Sequence of chain 1.D:
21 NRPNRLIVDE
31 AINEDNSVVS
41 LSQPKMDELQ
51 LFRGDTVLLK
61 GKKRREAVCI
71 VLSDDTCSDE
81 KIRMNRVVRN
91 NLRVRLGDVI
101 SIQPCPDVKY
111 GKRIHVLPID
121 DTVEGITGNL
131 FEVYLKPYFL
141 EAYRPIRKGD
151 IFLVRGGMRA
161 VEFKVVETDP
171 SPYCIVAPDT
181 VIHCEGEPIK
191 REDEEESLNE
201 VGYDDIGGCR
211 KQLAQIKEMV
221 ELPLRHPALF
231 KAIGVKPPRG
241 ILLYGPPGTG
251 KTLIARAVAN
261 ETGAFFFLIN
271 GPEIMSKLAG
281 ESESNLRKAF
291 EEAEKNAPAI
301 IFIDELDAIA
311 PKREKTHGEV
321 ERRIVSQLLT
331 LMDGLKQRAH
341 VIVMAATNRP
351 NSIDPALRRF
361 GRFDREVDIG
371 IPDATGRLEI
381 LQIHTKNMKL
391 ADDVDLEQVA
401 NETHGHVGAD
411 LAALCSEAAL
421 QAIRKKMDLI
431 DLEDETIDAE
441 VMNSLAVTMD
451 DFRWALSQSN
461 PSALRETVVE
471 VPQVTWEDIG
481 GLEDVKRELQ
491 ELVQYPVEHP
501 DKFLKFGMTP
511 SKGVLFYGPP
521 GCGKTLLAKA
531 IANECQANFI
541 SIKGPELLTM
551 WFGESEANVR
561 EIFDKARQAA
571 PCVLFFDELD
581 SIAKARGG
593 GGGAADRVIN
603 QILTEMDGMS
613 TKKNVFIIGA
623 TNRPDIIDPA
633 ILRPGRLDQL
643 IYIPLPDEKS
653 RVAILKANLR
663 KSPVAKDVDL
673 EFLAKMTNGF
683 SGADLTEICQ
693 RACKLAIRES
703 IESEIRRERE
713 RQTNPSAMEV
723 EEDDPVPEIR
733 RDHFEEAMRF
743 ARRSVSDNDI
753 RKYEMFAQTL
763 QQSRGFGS

Binding-site contacts:
Ligand atom N6 contacts residue ILE380 of chain 1.C at 3.5 Å.
Ligand atom PA contacts residue GLY250 of chain 1.C at 4.0 Å.
Ligand atom O2A contacts residue LEU253 of chain 1.C at 3.6 Å (h-bond).
Ligand atom O3A contacts residue THR249 of chain 1.C at 3.8 Å.
Ligand atom PB contacts residue GLY250 of chain 1.C at 3.9 Å.
Ligand atom O2A contacts residue LYS251 of chain 1.C at 3.9 Å.
Ligand atom N6 contacts residue GLY207 of chain 1.C at 3.1 Å (h-bond).
Ligand atom O3B contacts residue GLY248 of chain 1.C at 2.9 Å (h-bond).
Ligand atom O3G contacts residue GLY248 of chain 1.C at 3.8 Å.
Ligand atom C6 contacts residue ILE380 of chain 1.C at 3.5 Å (hydrophobic).
Ligand atom N1 contacts residue ILE380 of chain 1.C at 3.3 Å.
Ligand atom O2G contacts residue MG1 of chain 1.P at 2.1 Å.
Ligand atom O3G contacts residue ASN348 of chain 1.C at 3.5 Å (h-bond).
Ligand atom O2A contacts residue THR252 of chain 1.C at 3.7 Å.
Ligand atom N3 contacts residue HIS384 of chain 1.C at 3.3 Å (h-bond).
Ligand atom O3A contacts residue GLY250 of chain 1.C at 3.0 Å (h-bond).
Ligand atom N7 contacts residue GLY250 of chain 1.C at 3.5 Å (h-bond).
Ligand atom O1B contacts residue LYS251 of chain 1.C at 3.0 Å (salt-bridge).
Ligand atom C8 contacts residue GLY408 of chain 1.C at 3.9 Å.
Ligand atom C2 contacts residue ASP205 of chain 1.C at 3.4 Å.
Ligand atom C8 contacts residue GLY248 of chain 1.C at 3.8 Å.
Ligand atom O1B contacts residue GLY250 of chain 1.C at 3.7 Å.
Ligand atom N7 contacts residue GLY408 of chain 1.C at 3.9 Å.
Ligand atom O2' contacts residue HIS384 of chain 1.C at 3.6 Å.
Ligand atom PG contacts residue MG1 of chain 1.P at 3.6 Å.
Ligand atom N1 contacts residue ASP205 of chain 1.C at 3.7 Å.
Ligand atom O4' contacts residue ALA409 of chain 1.C at 3.7 Å.
Ligand atom PB contacts residue MG1 of chain 1.P at 3.6 Å.
Ligand atom N1 contacts residue GLY207 of chain 1.C at 3.5 Å (h-bond).
Ligand atom O2B contacts residue THR252 of chain 1.C at 3.2 Å (h-bond).
Ligand atom O3A contacts residue LYS251 of chain 1.C at 3.8 Å.
Ligand atom C2 contacts residue HIS384 of chain 1.C at 3.9 Å.
Ligand atom O3G contacts residue PRO247 of chain 1.C at 3.6 Å.
Ligand atom N7 contacts residue THR249 of chain 1.C at 3.5 Å.
Ligand atom PG contacts residue GLY248 of chain 1.C at 3.8 Å.
Ligand atom O2A contacts residue GLY250 of chain 1.C at 3.5 Å.
Ligand atom PB contacts residue LYS251 of chain 1.C at 3.9 Å.
Ligand atom O3A contacts residue GLY248 of chain 1.C at 3.8 Å.
Ligand atom O2B contacts residue MG1 of chain 1.P at 2.4 Å.
Ligand atom C8 contacts residue GLY250 of chain 1.C at 3.7 Å.

This protein binds this small molecule.
Small molecule (SMILES): Nc1ncnc2c1ncn2[C@@H]1O[C@H](COP(=O)(O)OP(=O)(O)OP(O)(O)=S)[C@@H](O)[C@H]1O

Sequence of chain 1.C:
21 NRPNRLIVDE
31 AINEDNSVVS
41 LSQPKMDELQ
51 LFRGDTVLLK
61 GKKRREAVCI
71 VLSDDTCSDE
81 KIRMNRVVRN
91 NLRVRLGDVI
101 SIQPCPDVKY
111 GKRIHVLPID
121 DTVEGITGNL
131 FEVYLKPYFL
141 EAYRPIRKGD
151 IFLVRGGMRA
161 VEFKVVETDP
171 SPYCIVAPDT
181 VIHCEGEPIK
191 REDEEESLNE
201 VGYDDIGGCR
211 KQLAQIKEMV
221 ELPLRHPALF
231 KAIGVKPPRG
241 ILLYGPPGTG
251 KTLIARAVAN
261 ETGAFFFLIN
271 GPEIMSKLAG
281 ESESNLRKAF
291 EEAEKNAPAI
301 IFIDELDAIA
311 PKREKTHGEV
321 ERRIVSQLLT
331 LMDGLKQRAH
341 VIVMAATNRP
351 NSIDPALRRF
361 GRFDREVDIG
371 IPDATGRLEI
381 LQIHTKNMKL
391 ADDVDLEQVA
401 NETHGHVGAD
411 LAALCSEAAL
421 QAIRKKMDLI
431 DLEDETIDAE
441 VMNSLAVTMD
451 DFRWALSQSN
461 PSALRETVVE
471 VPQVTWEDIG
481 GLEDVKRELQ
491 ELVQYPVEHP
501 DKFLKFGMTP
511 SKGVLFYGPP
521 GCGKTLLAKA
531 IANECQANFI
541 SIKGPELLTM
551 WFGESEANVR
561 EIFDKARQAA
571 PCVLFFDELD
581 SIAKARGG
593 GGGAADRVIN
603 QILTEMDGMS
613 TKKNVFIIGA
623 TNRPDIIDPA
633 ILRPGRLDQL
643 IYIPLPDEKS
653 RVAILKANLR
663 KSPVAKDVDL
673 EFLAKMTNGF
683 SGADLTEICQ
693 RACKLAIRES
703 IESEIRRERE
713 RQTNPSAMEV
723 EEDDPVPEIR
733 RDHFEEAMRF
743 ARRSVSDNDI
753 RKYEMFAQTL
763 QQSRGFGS